Sequence of chain 1.B:
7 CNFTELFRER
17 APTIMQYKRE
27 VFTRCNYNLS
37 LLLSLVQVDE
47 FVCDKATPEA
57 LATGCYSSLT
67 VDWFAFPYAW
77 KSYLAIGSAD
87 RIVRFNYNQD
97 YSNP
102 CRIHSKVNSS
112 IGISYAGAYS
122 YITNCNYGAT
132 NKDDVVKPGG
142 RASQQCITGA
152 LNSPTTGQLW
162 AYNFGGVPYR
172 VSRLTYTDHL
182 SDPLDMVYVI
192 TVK

Sequence of chain 1.A:
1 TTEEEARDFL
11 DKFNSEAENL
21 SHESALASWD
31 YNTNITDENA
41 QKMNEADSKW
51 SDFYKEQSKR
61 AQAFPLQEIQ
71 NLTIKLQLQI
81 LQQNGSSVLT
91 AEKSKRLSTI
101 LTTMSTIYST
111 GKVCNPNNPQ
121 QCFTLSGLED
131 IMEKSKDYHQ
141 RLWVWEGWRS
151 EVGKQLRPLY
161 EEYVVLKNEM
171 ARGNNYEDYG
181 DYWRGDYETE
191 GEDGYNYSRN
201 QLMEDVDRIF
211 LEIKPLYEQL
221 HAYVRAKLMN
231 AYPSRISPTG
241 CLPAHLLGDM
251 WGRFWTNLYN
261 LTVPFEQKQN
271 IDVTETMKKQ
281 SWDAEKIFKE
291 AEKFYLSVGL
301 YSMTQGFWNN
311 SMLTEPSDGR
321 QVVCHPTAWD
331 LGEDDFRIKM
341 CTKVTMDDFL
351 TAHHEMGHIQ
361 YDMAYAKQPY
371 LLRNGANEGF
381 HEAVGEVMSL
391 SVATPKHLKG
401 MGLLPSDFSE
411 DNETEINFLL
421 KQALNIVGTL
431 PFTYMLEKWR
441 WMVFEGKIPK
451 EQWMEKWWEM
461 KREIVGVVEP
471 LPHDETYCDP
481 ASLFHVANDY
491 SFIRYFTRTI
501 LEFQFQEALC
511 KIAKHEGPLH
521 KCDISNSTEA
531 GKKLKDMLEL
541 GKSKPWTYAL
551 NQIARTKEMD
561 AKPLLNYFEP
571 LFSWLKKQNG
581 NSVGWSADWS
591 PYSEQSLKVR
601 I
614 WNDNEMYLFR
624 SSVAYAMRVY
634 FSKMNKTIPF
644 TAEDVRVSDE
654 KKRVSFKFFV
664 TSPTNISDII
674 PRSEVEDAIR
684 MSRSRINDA

This small molecule binds to this protein.
Small molecule (SMILES): CC(=O)N[C@H]1[C@H](O[C@H]2[C@H](O)[C@@H](NC(C)=O)CO[C@@H]2CO[C@@H]2O[C@@H](C)[C@@H](O)[C@@H](O)[C@@H]2O)O[C@H](CO)[C@@H](O)[C@@H]1O

Binding-site contacts:
Ligand atom C2 contacts residue GLN305 of chain 1.A at 4.4 Å.
Ligand atom C2 contacts residue GLN305 of chain 1.A at 4.0 Å.
Ligand atom C6 contacts residue GLN305 of chain 1.A at 4.0 Å.
Ligand atom C7 contacts residue ASN309 of chain 1.A at 3.8 Å.
Ligand atom C1 contacts residue GLN305 of chain 1.A at 3.5 Å.
Ligand atom C4 contacts residue GLN305 of chain 1.A at 4.0 Å.
Ligand atom O5 contacts residue GLY167 of chain 1.B at 4.2 Å.
Ligand atom C1 contacts residue VAL168 of chain 1.B at 4.3 Å (hydrophobic).
Ligand atom O5 contacts residue GLN305 of chain 1.A at 4.1 Å.
Ligand atom O2 contacts residue GLN305 of chain 1.A at 3.4 Å (h-bond).
Ligand atom C3 contacts residue ASN309 of chain 1.A at 3.9 Å.
Ligand atom C1 contacts residue GLN305 of chain 1.A at 4.2 Å.
Ligand atom C2 contacts residue ASN309 of chain 1.A at 2.5 Å.
Ligand atom N2 contacts residue ASN309 of chain 1.A at 2.9 Å (h-bond).
Ligand atom C8 contacts residue TRP308 of chain 1.A at 3.6 Å (hydrophobic).
Ligand atom C5 contacts residue ASN309 of chain 1.A at 3.7 Å.
Ligand atom C5 contacts residue GLN305 of chain 1.A at 4.0 Å.
Ligand atom C7 contacts residue TRP308 of chain 1.A at 3.9 Å (hydrophobic).
Ligand atom O7 contacts residue GLN305 of chain 1.A at 4.2 Å.
Ligand atom O7 contacts residue TRP308 of chain 1.A at 3.9 Å.
Ligand atom C4 contacts residue ASN309 of chain 1.A at 4.3 Å.
Ligand atom O5 contacts residue ASN309 of chain 1.A at 2.4 Å (h-bond).
Ligand atom C8 contacts residue GLY166 of chain 1.B at 4.2 Å.
Ligand atom O6 contacts residue GLN305 of chain 1.A at 3.8 Å.
Ligand atom C1 contacts residue ASN309 of chain 1.A at 1.5 Å.
Ligand atom C5 contacts residue GLY167 of chain 1.B at 4.3 Å.
Ligand atom O7 contacts residue ASN309 of chain 1.A at 4.3 Å.